Sequence of chain 1.B:
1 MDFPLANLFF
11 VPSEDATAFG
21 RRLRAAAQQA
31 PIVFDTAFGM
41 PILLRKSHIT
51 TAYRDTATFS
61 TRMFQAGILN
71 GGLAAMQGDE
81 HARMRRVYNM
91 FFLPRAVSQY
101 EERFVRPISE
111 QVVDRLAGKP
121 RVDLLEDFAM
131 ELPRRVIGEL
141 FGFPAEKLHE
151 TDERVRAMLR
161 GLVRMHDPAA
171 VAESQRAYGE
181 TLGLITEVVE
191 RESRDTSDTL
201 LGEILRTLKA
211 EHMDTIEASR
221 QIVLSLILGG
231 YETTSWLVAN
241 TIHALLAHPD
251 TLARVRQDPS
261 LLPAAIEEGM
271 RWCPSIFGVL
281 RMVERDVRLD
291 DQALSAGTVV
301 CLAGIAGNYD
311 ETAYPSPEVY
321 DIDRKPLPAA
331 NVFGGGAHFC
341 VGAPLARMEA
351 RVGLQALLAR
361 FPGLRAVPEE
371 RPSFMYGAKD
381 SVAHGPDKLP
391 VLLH

This small molecule binds to this protein.
Small molecule (SMILES): CC(=O)[C@H]1CC[C@H]2[C@@H]3CCC4=CC(=O)CC[C@]4(C)[C@H]3CC[C@]12C

Binding-site contacts:
Ligand atom C2 contacts residue PHE277 of chain 1.B at 3.5 Å (hydrophobic).
Ligand atom C20 contacts residue SER225 of chain 1.B at 3.9 Å.
Ligand atom C12 contacts residue LEU69 of chain 1.B at 4.0 Å (hydrophobic).
Ligand atom C14 contacts residue HEM1 of chain 1.E at 4.3 Å.
Ligand atom C17 contacts residue HEM1 of chain 1.E at 3.7 Å.
Ligand atom C16 contacts residue LEU228 of chain 1.B at 3.9 Å (hydrophobic).
Ligand atom C6 contacts residue LEU159 of chain 1.B at 3.9 Å (hydrophobic).
Ligand atom C15 contacts residue LEU228 of chain 1.B at 3.8 Å (hydrophobic).
Ligand atom C16 contacts residue GLY229 of chain 1.B at 3.5 Å.
Ligand atom C3 contacts residue GLY278 of chain 1.B at 3.2 Å.
Ligand atom C9 contacts residue HEM1 of chain 1.E at 4.3 Å.
Ligand atom C21 contacts residue ALA74 of chain 1.B at 3.4 Å (hydrophobic).
Ligand atom C18 contacts residue LEU228 of chain 1.B at 3.9 Å (hydrophobic).
Ligand atom O20 contacts residue SER225 of chain 1.B at 3.0 Å.
Ligand atom O20 contacts residue HEM1 of chain 1.E at 4.2 Å.
Ligand atom C18 contacts residue LEU69 of chain 1.B at 4.0 Å (hydrophobic).
Ligand atom C3 contacts residue PHE277 of chain 1.B at 3.2 Å (hydrophobic).
Ligand atom C21 contacts residue LEU69 of chain 1.B at 4.2 Å (hydrophobic).
Ligand atom C2 contacts residue GLY278 of chain 1.B at 3.5 Å.
Ligand atom C16 contacts residue HEM1 of chain 1.E at 4.1 Å.
Ligand atom C16 contacts residue SER225 of chain 1.B at 3.8 Å.
Ligand atom C20 contacts residue LEU69 of chain 1.B at 4.3 Å (hydrophobic).
Ligand atom C20 contacts residue HEM1 of chain 1.E at 3.7 Å.
Ligand atom C2 contacts residue VAL279 of chain 1.B at 4.2 Å (hydrophobic).
Ligand atom C19 contacts residue VAL163 of chain 1.B at 4.1 Å (hydrophobic).
Ligand atom O3 contacts residue PHE277 of chain 1.B at 2.8 Å.
Ligand atom C6 contacts residue THR233 of chain 1.B at 3.8 Å.
Ligand atom C18 contacts residue LEU162 of chain 1.B at 4.1 Å (hydrophobic).
Ligand atom C7 contacts residue THR233 of chain 1.B at 3.5 Å.
Ligand atom O20 contacts residue LEU69 of chain 1.B at 4.1 Å.
Ligand atom C11 contacts residue PHE64 of chain 1.B at 4.3 Å (hydrophobic).
Ligand atom C19 contacts residue LEU159 of chain 1.B at 4.3 Å (hydrophobic).
Ligand atom O3 contacts residue GLY278 of chain 1.B at 2.4 Å (h-bond).
Ligand atom C15 contacts residue GLY229 of chain 1.B at 3.4 Å.
Ligand atom C15 contacts residue THR233 of chain 1.B at 4.1 Å.
Ligand atom C18 contacts residue LEU159 of chain 1.B at 4.3 Å (hydrophobic).
Ligand atom C21 contacts residue HEM1 of chain 1.E at 3.5 Å.
Ligand atom C4 contacts residue PHE277 of chain 1.B at 4.0 Å (hydrophobic).
Ligand atom O3 contacts residue ILE276 of chain 1.B at 3.9 Å.
Ligand atom C8 contacts residue LEU159 of chain 1.B at 4.3 Å (hydrophobic).